This small molecule binds to this protein.
Small molecule (SMILES): O=c1ccn([C@H]2C[C@H](O)[C@@H](CO[P](=O)(O)O[P](=O)(O)OP(=O)(O)O)O2)c(=O)[nH]1

Sequence of chain 1.A:
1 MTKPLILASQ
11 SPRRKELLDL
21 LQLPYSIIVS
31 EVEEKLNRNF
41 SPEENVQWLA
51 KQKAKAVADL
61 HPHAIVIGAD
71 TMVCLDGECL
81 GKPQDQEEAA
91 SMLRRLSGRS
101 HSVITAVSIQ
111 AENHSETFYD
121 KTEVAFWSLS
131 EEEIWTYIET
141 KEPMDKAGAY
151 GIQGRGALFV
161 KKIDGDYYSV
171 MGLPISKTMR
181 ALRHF

Binding-site contacts:
Ligand atom O3B contacts residue SER9 of chain 1.A at 3.9 Å.
Ligand atom C1' contacts residue LYS53 of chain 1.A at 4.0 Å.
Ligand atom O3G contacts residue ARG14 of chain 1.A at 2.5 Å (salt-bridge).
Ligand atom N3 contacts residue GLU34 of chain 1.A at 2.8 Å (salt-bridge).
Ligand atom O3' contacts residue LYS53 of chain 1.A at 3.5 Å.
Ligand atom O5' contacts residue GLN10 of chain 1.A at 4.3 Å.
Ligand atom PG contacts residue LYS53 of chain 1.A at 3.8 Å.
Ligand atom O3B contacts residue LYS53 of chain 1.A at 4.2 Å.
Ligand atom O3' contacts residue SER30 of chain 1.A at 4.2 Å.
Ligand atom O4 contacts residue GLU34 of chain 1.A at 3.7 Å.
Ligand atom O3B contacts residue SER11 of chain 1.A at 4.2 Å.
Ligand atom O1B contacts residue LYS82 of chain 1.A at 4.2 Å.
Ligand atom O2G contacts residue SER9 of chain 1.A at 3.0 Å (h-bond).
Ligand atom O3G contacts residue ALA69 of chain 1.A at 3.7 Å.
Ligand atom O3B contacts residue ARG14 of chain 1.A at 3.3 Å (salt-bridge).
Ligand atom C2' contacts residue GLU31 of chain 1.A at 3.9 Å.
Ligand atom PG contacts residue GLN10 of chain 1.A at 4.2 Å.
Ligand atom C3' contacts residue GLU31 of chain 1.A at 4.0 Å.
Ligand atom O2G contacts residue SER11 of chain 1.A at 4.0 Å.
Ligand atom O3A contacts residue LYS82 of chain 1.A at 4.2 Å.
Ligand atom O3G contacts residue ALA8 of chain 1.A at 4.2 Å.
Ligand atom O2 contacts residue LYS53 of chain 1.A at 4.2 Å.
Ligand atom C6 contacts residue GLU31 of chain 1.A at 3.8 Å.
Ligand atom C4 contacts residue GLU34 of chain 1.A at 3.7 Å.
Ligand atom PB contacts residue LYS82 of chain 1.A at 4.1 Å.
Ligand atom O2 contacts residue GLU34 of chain 1.A at 3.2 Å.
Ligand atom C2' contacts residue VAL32 of chain 1.A at 3.9 Å (hydrophobic).
Ligand atom O4' contacts residue LYS53 of chain 1.A at 4.1 Å.
Ligand atom O1G contacts residue LYS53 of chain 1.A at 2.9 Å (salt-bridge).
Ligand atom C2 contacts residue GLU34 of chain 1.A at 3.6 Å.
Ligand atom O2B contacts residue LYS82 of chain 1.A at 3.4 Å (salt-bridge).
Ligand atom O1B contacts residue ARG14 of chain 1.A at 4.1 Å.
Ligand atom O3G contacts residue SER9 of chain 1.A at 2.5 Å (h-bond).
Ligand atom PG contacts residue ARG14 of chain 1.A at 3.5 Å.
Ligand atom PG contacts residue SER9 of chain 1.A at 3.2 Å.
Ligand atom O2G contacts residue GLN10 of chain 1.A at 2.8 Å (h-bond).
Ligand atom O3G contacts residue LYS53 of chain 1.A at 3.7 Å.
Ligand atom O1B contacts residue LYS53 of chain 1.A at 3.3 Å (salt-bridge).
Ligand atom C5 contacts residue GLU31 of chain 1.A at 4.0 Å.
Ligand atom O3' contacts residue VAL32 of chain 1.A at 4.3 Å.